This small molecule binds to this protein.
Small molecule (SMILES): CC(=O)N[C@@H]1[C@@H](O)[C@H](O)[C@@H](CO)O[C@H]1O

Binding-site contacts:
Ligand atom O5 contacts residue ASP295 of chain 1.D at 3.5 Å.
Ligand atom N2 contacts residue ASN292 of chain 1.D at 2.8 Å (h-bond).
Ligand atom O5 contacts residue THR294 of chain 1.D at 4.2 Å.
Ligand atom C6 contacts residue ASP295 of chain 1.D at 4.1 Å.
Ligand atom O7 contacts residue ASN292 of chain 1.D at 4.4 Å.
Ligand atom C7 contacts residue ASN292 of chain 1.D at 3.8 Å.
Ligand atom C5 contacts residue ASN292 of chain 1.D at 3.7 Å.
Ligand atom C3 contacts residue ASN292 of chain 1.D at 3.7 Å.
Ligand atom O6 contacts residue THR294 of chain 1.D at 4.2 Å.
Ligand atom C6 contacts residue THR294 of chain 1.D at 3.9 Å.
Ligand atom O5 contacts residue ASN292 of chain 1.D at 2.4 Å (h-bond).
Ligand atom C2 contacts residue ASN292 of chain 1.D at 2.4 Å.
Ligand atom C5 contacts residue THR294 of chain 1.D at 4.2 Å.
Ligand atom C1 contacts residue ASN292 of chain 1.D at 1.4 Å.
Ligand atom C4 contacts residue ASN292 of chain 1.D at 4.2 Å.
Ligand atom C1 contacts residue ASP295 of chain 1.D at 4.4 Å.

Sequence of chain 1.D:
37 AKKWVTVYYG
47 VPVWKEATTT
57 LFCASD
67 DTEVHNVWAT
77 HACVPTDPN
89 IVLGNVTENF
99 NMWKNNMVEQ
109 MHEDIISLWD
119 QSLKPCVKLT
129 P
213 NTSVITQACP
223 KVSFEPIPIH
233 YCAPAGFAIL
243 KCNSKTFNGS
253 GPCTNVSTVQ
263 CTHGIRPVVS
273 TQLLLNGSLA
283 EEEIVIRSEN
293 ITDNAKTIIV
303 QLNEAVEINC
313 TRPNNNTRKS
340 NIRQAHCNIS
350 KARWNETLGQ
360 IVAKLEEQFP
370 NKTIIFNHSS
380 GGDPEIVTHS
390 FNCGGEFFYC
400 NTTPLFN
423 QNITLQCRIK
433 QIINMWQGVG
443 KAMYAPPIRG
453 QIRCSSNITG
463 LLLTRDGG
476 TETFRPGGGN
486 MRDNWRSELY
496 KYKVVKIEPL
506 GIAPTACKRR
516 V